A protein and the small-molecule ligand that binds it are described below.
Small molecule (SMILES): CC(=O)N[C@H]1[C@H](O[C@H]2[C@H](O)[C@@H](NC(C)=O)CO[C@@H]2CO)O[C@H](CO)[C@@H](O[C@@H]2O[C@H](CO[C@H]3O[C@H](CO)[C@@H](O)[C@H](O)[C@@H]3O)[C@@H](O)[C@H](O[C@H]3O[C@H](CO)[C@@H](O)[C@H](O)[C@@H]3O)[C@@H]2O)[C@@H]1O

Sequence of chain 1.B:
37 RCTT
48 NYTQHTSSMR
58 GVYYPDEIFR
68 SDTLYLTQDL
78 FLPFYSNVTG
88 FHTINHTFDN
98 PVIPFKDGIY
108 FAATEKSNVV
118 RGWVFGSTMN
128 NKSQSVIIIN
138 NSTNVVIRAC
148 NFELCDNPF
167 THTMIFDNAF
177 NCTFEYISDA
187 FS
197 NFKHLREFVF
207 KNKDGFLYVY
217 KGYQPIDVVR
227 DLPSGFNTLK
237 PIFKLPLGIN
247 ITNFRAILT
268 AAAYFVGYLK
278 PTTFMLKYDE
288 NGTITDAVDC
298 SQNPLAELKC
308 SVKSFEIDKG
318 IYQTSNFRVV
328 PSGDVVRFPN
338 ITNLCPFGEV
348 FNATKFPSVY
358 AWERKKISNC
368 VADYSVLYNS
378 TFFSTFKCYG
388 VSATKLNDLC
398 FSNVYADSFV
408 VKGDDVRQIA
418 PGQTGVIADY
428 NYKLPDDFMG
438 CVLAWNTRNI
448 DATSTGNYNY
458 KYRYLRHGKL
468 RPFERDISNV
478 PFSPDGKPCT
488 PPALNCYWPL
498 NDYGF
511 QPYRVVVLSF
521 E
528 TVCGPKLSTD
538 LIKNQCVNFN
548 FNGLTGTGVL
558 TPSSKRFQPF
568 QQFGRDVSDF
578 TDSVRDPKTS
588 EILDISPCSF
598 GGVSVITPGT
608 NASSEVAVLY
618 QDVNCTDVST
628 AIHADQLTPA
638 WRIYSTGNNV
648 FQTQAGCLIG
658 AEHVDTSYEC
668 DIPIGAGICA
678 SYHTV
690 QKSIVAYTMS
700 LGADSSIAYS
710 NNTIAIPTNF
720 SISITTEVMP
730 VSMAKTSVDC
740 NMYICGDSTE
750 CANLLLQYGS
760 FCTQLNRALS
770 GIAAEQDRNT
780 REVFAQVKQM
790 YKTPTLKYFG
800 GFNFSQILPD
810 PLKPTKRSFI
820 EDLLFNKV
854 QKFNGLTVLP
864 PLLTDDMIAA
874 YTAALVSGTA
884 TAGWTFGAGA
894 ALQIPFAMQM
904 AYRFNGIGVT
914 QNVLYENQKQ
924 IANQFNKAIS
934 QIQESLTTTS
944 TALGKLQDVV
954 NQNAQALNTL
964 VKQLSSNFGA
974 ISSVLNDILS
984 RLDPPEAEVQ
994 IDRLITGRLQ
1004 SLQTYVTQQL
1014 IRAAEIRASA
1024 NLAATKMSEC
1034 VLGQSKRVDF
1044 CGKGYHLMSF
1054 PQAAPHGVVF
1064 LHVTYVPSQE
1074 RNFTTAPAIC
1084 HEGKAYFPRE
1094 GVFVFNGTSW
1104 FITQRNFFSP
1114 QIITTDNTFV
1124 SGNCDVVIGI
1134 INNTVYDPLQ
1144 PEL

Binding-site contacts:
Ligand atom C8 contacts residue TYR797 of chain 1.B at 3.3 Å (hydrophobic).
Ligand atom O7 contacts residue TYR797 of chain 1.B at 4.1 Å.
Ligand atom C5 contacts residue SER804 of chain 1.B at 3.5 Å.
Ligand atom N2 contacts residue TYR797 of chain 1.B at 4.5 Å.
Ligand atom N2 contacts residue ASN802 of chain 1.B at 2.8 Å (h-bond).
Ligand atom O7 contacts residue ASN802 of chain 1.B at 3.9 Å.
Ligand atom C2 contacts residue ASN802 of chain 1.B at 2.4 Å.
Ligand atom C3 contacts residue ASN802 of chain 1.B at 3.6 Å.
Ligand atom O5 contacts residue SER804 of chain 1.B at 3.5 Å (h-bond).
Ligand atom C7 contacts residue GLN805 of chain 1.B at 4.4 Å.
Ligand atom C1 contacts residue SER804 of chain 1.B at 3.4 Å.
Ligand atom C1 contacts residue ASN802 of chain 1.B at 1.4 Å.
Ligand atom O7 contacts residue GLN805 of chain 1.B at 4.3 Å.
Ligand atom C5 contacts residue ASN802 of chain 1.B at 3.6 Å.
Ligand atom C6 contacts residue SER804 of chain 1.B at 4.4 Å.
Ligand atom O5 contacts residue ASN802 of chain 1.B at 2.4 Å (h-bond).
Ligand atom C3 contacts residue SER804 of chain 1.B at 4.4 Å.
Ligand atom C4 contacts residue ASN802 of chain 1.B at 4.2 Å.
Ligand atom C8 contacts residue GLN805 of chain 1.B at 3.8 Å.
Ligand atom C7 contacts residue TYR797 of chain 1.B at 3.9 Å (hydrophobic).
Ligand atom C7 contacts residue ASN802 of chain 1.B at 3.6 Å.